Binding-site contacts:
Ligand atom C4 contacts residue THR38 of chain 1.A at 4.5 Å.
Ligand atom C7 contacts residue ARG197 of chain 1.B at 4.0 Å.
Ligand atom C11 contacts residue THR38 of chain 1.A at 3.1 Å.
Ligand atom O1 contacts residue THR20 of chain 1.A at 3.8 Å.
Ligand atom O1 contacts residue PRO37 of chain 1.A at 3.4 Å (h-bond).
Ligand atom O1 contacts residue ILE24 of chain 1.A at 3.8 Å.
Ligand atom C4 contacts residue ARG197 of chain 1.B at 3.6 Å.
Ligand atom C2 contacts residue PRO37 of chain 1.A at 3.5 Å (hydrophobic).
Ligand atom N1 contacts residue VAL36 of chain 1.A at 4.2 Å.
Ligand atom O1 contacts residue VAL36 of chain 1.A at 3.9 Å.
Ligand atom N1 contacts residue PRO37 of chain 1.A at 2.8 Å (h-bond).
Ligand atom C3 contacts residue ARG197 of chain 1.B at 4.3 Å.
Ligand atom C4 contacts residue PRO37 of chain 1.A at 4.4 Å (hydrophobic).
Ligand atom C1 contacts residue CYS21 of chain 1.A at 3.1 Å (hydrophobic).
Ligand atom C6 contacts residue ARG197 of chain 1.B at 3.9 Å.
Ligand atom C9 contacts residue LEU193 of chain 1.B at 4.3 Å (hydrophobic).
Ligand atom C10 contacts residue LEU193 of chain 1.B at 4.1 Å (hydrophobic).
Ligand atom C5 contacts residue ARG197 of chain 1.B at 3.4 Å.
Ligand atom O1 contacts residue CYS21 of chain 1.A at 2.9 Å (h-bond).
Ligand atom C8 contacts residue THR38 of chain 1.A at 4.3 Å.
Ligand atom C3 contacts residue PRO37 of chain 1.A at 3.9 Å (hydrophobic).
Ligand atom C10 contacts residue THR38 of chain 1.A at 3.6 Å.
Ligand atom C2 contacts residue VAL36 of chain 1.A at 4.1 Å (hydrophobic).
Ligand atom C2 contacts residue THR20 of chain 1.A at 4.5 Å.
Ligand atom N1 contacts residue THR38 of chain 1.A at 3.6 Å.
Ligand atom C2 contacts residue CYS21 of chain 1.A at 3.3 Å (hydrophobic).
Ligand atom C12 contacts residue THR38 of chain 1.A at 3.9 Å.
Ligand atom C7 contacts residue GLN200 of chain 1.B at 3.8 Å.
Ligand atom C3 contacts residue THR38 of chain 1.A at 3.8 Å.

Sequence of chain 1.A:
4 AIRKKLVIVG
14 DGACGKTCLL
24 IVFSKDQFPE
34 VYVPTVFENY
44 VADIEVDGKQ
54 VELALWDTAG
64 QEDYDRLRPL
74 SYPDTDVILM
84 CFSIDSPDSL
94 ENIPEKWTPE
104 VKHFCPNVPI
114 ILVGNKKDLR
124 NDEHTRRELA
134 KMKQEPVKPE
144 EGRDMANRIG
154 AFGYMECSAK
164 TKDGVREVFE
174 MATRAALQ

Sequence of chain 1.B:
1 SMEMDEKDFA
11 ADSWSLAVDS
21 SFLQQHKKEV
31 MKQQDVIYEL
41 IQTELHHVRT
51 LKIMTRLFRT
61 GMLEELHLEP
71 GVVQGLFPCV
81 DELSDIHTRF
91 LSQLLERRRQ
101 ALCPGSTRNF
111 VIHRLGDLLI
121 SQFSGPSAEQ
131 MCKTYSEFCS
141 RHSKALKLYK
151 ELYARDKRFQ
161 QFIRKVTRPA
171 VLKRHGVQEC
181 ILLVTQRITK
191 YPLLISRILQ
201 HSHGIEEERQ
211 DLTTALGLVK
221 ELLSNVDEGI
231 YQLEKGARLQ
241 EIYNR

This protein binds this small molecule.
Small molecule (SMILES): CC(=O)Nc1ccc(C)c2c1CCCN2